Binding-site contacts:
Ligand atom C5 contacts residue TYR178 of chain 1.D at 4.0 Å (hydrophobic).
Ligand atom C3 contacts residue ASN161 of chain 1.D at 3.8 Å.
Ligand atom C5 contacts residue ASN161 of chain 1.D at 3.7 Å.
Ligand atom C8 contacts residue LEU180 of chain 1.D at 4.3 Å (hydrophobic).
Ligand atom O6 contacts residue TYR178 of chain 1.D at 4.5 Å.
Ligand atom C2 contacts residue TYR178 of chain 1.D at 4.1 Å (hydrophobic).
Ligand atom C4 contacts residue ASN161 of chain 1.D at 4.2 Å.
Ligand atom C8 contacts residue ASN161 of chain 1.D at 4.4 Å.
Ligand atom N2 contacts residue TYR178 of chain 1.D at 3.9 Å.
Ligand atom N2 contacts residue ASN161 of chain 1.D at 2.9 Å (h-bond).
Ligand atom C7 contacts residue TYR178 of chain 1.D at 4.1 Å (hydrophobic).
Ligand atom C1 contacts residue ASN161 of chain 1.D at 1.4 Å.
Ligand atom O5 contacts residue ASN161 of chain 1.D at 2.4 Å (h-bond).
Ligand atom O4 contacts residue TYR178 of chain 1.D at 4.5 Å.
Ligand atom C3 contacts residue TYR178 of chain 1.D at 3.9 Å (hydrophobic).
Ligand atom O5 contacts residue TYR178 of chain 1.D at 4.3 Å.
Ligand atom C2 contacts residue ASN161 of chain 1.D at 2.5 Å.
Ligand atom O7 contacts residue ASN161 of chain 1.D at 3.2 Å (h-bond).
Ligand atom C8 contacts residue TYR178 of chain 1.D at 4.3 Å (hydrophobic).
Ligand atom C7 contacts residue ASN161 of chain 1.D at 3.2 Å.
Ligand atom C1 contacts residue TYR178 of chain 1.D at 3.6 Å (hydrophobic).
Ligand atom O7 contacts residue TYR178 of chain 1.D at 3.5 Å.

This protein binds this small molecule.
Small molecule (SMILES): CC(=O)N[C@H]1[C@H](O[C@H]2[C@H](O)[C@@H](NC(C)=O)CO[C@@H]2CO)O[C@H](CO)[C@@H](O)[C@@H]1O

Sequence of chain 1.D:
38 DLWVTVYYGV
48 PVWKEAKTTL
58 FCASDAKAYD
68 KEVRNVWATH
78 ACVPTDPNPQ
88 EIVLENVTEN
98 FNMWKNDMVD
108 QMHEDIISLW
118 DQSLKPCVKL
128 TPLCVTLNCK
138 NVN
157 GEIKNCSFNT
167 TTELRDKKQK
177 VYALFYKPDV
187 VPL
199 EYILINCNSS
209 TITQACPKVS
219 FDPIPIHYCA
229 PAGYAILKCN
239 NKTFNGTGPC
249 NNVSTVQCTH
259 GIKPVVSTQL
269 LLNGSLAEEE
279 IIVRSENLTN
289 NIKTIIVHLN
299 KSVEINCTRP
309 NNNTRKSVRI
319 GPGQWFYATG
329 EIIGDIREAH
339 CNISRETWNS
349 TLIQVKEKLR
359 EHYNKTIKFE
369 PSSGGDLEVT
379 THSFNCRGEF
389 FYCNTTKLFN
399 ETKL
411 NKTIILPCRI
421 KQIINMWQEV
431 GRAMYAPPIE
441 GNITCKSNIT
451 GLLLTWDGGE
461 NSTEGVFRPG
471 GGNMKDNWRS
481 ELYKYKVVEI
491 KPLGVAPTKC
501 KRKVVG